Binding-site contacts:
Ligand atom C8 contacts residue W0F1 of chain 1.MB at 3.9 Å.
Ligand atom P contacts residue LYS942 of chain 1.IA at 3.7 Å.
Ligand atom C4 contacts residue W0F1 of chain 1.MB at 3.6 Å.
Ligand atom OP1 contacts residue GLN731 of chain 1.IA at 2.8 Å (h-bond).
Ligand atom O2' contacts residue ARG460 of chain 1.HA at 2.5 Å (salt-bridge).
Ligand atom O3' contacts residue MG1 of chain 1.LB at 3.0 Å.
Ligand atom OP2 contacts residue GLU516 of chain 1.IA at 3.9 Å.
Ligand atom O2' contacts residue ASP499 of chain 1.HA at 3.9 Å.
Ligand atom C5' contacts residue GLN468 of chain 1.IA at 3.6 Å.
Ligand atom C5' contacts residue HIS1053 of chain 1.IA at 3.5 Å.
Ligand atom O3' contacts residue ASP499 of chain 1.HA at 2.9 Å (salt-bridge).
Ligand atom OP1 contacts residue GLN468 of chain 1.IA at 3.7 Å.
Ligand atom OP1 contacts residue LYS942 of chain 1.IA at 3.0 Å (salt-bridge).
Ligand atom C2' contacts residue ARG460 of chain 1.HA at 3.7 Å.
Ligand atom N1 contacts residue W0F1 of chain 1.MB at 3.5 Å (h-bond).
Ligand atom CA' contacts residue ASP499 of chain 1.HA at 3.7 Å.
Ligand atom CA' contacts residue ARG460 of chain 1.HA at 3.3 Å.
Ligand atom C3' contacts residue W0F1 of chain 1.MB at 3.8 Å.
Ligand atom O3' contacts residue GLN468 of chain 1.IA at 3.6 Å.
Ligand atom O6 contacts residue W0F1 of chain 1.MB at 3.0 Å (h-bond).
Ligand atom O2' contacts residue LYS1052 of chain 1.IA at 3.5 Å (salt-bridge).
Ligand atom O3' contacts residue ARG460 of chain 1.HA at 3.7 Å.
Ligand atom N9 contacts residue W0F1 of chain 1.MB at 3.8 Å.
Ligand atom N2 contacts residue W0F1 of chain 1.MB at 3.9 Å.
Ligand atom N7 contacts residue W0F1 of chain 1.MB at 3.7 Å.
Ligand atom OP1 contacts residue GLU516 of chain 1.IA at 3.5 Å (salt-bridge).
Ligand atom C6 contacts residue W0F1 of chain 1.MB at 3.3 Å.
Ligand atom CA' contacts residue W0F1 of chain 1.MB at 3.2 Å.
Ligand atom C2' contacts residue W0F1 of chain 1.MB at 3.3 Å.
Ligand atom N3 contacts residue W0F1 of chain 1.MB at 3.8 Å.
Ligand atom OP1 contacts residue LYS934 of chain 1.IA at 3.2 Å (salt-bridge).
Ligand atom O5' contacts residue LYS942 of chain 1.IA at 3.7 Å.
Ligand atom P contacts residue GLN731 of chain 1.IA at 3.5 Å.
Ligand atom CA' contacts residue MG1 of chain 1.LB at 3.2 Å.
Ligand atom C2 contacts residue W0F1 of chain 1.MB at 3.8 Å.
Ligand atom C4' contacts residue HIS1053 of chain 1.IA at 3.7 Å.
Ligand atom O3' contacts residue GLN731 of chain 1.IA at 2.9 Å (h-bond).
Ligand atom C5 contacts residue W0F1 of chain 1.MB at 3.6 Å.
Ligand atom O2' contacts residue LYS1058 of chain 1.IA at 3.6 Å.
Ligand atom O2' contacts residue W0F1 of chain 1.MB at 3.7 Å.

The protein below binds the small molecule below.
Small molecule (SMILES): CO[C@H]1[C@@H](O)[C@H](n2cnc3c(=O)[nH]c(N)nc32)O[C@@H]1CO[P](=O)(O)O[C@H]1[C@@H](O)[C@H](n2ccc(N)nc2=O)O[C@@H]1CO[P](=O)(O)O[C@H]1[C@@H](O)[C@H](n2cnc3c(N)ncnc32)O[C@@H]1CO[P](=O)(O)O[C@H]1[C@@H](O)[C@H](n2cnc3c(N)ncnc32)O[C@@H]1CO[P](=O)(O)O[C@H]1[C@@H](O)[C@H](n2ccc(N)nc2=O)O[C@@H]1CO[P](=O)(O)O[C@H]1[C@@H](O)[C@H](n2ccc(=O)[nH]c2=O)O[C@@H]1CO[P](=O)(O)O[C@H]1[C@@H](O)[C@H](n2cnc3c(N)ncnc32)O[C@@H]1CO[P](=O)(O)O[P](=O)(O)OP(=O)(O)O

Sequence of chain 1.HA:
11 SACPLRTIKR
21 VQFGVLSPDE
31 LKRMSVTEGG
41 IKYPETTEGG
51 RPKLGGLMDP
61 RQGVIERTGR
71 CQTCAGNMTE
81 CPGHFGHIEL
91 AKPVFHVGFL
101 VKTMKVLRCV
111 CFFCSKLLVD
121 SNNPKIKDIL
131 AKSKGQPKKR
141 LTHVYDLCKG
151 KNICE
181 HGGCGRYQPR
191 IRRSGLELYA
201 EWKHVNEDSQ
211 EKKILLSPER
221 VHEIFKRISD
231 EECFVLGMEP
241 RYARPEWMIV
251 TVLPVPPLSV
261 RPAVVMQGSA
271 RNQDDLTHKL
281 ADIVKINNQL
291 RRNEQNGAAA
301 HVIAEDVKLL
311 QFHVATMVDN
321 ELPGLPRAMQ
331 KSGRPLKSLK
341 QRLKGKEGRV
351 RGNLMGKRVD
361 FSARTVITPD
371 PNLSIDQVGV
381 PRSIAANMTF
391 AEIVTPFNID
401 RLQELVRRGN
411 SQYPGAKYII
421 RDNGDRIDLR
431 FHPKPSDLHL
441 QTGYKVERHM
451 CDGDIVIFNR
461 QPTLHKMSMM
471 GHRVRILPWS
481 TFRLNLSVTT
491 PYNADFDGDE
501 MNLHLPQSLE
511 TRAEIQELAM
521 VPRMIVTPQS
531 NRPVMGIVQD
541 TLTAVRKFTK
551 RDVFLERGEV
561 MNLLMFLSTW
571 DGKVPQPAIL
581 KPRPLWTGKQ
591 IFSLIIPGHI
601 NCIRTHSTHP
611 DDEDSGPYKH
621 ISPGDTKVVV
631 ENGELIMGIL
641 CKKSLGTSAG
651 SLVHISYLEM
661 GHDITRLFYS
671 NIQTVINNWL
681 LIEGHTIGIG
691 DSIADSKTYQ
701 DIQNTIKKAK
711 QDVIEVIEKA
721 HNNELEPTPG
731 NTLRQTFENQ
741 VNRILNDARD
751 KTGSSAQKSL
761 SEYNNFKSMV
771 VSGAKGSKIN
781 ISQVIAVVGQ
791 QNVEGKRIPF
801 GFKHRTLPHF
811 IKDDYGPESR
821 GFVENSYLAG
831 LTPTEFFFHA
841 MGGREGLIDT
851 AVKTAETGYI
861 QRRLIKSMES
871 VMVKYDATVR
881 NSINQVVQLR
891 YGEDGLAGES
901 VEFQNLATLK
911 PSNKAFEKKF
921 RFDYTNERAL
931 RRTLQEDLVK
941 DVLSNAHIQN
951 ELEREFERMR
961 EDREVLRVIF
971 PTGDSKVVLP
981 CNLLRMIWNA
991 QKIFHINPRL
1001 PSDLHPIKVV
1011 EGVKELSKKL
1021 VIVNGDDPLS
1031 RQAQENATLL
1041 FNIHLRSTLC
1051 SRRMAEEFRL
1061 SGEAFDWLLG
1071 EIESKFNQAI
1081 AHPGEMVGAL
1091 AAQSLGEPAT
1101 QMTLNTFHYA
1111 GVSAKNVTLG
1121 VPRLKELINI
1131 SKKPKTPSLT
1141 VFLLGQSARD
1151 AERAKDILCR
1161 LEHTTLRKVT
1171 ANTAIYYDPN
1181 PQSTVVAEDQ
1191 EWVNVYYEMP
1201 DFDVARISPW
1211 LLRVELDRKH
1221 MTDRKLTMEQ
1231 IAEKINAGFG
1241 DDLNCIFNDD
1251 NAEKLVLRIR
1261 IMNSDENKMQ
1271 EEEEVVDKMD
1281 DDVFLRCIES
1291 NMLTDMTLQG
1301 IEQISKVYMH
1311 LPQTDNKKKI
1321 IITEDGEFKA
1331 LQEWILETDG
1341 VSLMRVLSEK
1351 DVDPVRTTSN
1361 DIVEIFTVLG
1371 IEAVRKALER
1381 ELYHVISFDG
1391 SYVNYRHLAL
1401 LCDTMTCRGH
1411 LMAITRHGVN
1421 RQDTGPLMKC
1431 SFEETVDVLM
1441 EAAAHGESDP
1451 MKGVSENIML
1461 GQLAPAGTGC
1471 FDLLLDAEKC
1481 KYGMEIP

Sequence of chain 1.IA:
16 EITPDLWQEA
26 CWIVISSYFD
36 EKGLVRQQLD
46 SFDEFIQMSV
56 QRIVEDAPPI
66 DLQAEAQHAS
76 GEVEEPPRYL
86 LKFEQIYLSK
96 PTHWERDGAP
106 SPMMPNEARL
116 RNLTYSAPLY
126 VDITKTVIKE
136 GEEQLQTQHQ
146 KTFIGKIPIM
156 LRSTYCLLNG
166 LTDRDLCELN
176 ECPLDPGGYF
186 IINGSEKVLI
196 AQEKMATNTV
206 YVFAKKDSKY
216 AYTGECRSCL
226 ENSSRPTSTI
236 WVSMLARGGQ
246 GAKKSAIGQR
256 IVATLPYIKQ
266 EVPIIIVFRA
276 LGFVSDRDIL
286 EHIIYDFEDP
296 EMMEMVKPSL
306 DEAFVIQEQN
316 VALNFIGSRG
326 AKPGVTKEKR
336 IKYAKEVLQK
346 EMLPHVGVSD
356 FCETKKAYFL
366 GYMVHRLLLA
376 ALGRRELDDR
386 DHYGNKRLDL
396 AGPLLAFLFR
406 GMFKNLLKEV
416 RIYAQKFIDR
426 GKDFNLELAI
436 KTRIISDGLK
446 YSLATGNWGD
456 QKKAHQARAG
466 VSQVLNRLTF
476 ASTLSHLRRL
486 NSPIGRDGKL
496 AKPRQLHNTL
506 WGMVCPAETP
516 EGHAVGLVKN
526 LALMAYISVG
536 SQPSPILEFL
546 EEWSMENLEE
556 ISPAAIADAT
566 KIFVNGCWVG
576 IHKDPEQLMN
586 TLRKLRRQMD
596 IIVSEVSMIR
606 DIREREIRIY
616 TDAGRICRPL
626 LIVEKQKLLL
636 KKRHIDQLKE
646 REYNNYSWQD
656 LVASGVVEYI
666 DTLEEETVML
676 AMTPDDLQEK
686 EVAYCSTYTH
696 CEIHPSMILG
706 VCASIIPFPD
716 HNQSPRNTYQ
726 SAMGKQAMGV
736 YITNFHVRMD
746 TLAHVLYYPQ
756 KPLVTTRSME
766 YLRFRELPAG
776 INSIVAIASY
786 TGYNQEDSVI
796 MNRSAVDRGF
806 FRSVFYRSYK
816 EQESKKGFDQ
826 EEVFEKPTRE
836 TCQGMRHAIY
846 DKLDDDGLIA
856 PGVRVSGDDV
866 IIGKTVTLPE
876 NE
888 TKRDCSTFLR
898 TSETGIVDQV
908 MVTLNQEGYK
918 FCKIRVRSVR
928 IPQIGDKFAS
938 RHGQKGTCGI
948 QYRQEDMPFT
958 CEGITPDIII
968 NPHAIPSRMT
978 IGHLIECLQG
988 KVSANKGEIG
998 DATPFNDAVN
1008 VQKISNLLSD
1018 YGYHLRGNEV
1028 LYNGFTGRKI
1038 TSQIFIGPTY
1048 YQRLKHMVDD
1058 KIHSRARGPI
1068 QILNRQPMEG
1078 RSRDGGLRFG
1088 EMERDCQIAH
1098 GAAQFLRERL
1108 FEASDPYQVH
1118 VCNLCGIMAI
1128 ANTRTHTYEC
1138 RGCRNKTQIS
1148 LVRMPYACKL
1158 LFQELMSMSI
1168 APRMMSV